Sequence of chain 1.G:
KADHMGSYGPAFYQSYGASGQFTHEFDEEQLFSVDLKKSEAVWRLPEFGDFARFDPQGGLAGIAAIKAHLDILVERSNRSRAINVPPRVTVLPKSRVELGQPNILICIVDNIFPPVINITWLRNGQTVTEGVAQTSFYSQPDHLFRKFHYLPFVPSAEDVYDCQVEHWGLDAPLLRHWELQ

This small molecule binds to this protein.
Small molecule (SMILES): CC(=O)N[C@@H]1[C@@H](O)[C@H](O)[C@@H](CO)O[C@H]1O

Binding-site contacts:
Ligand atom C7 contacts residue ASN78 of chain 1.G at 3.7 Å.
Ligand atom C1 contacts residue ASN78 of chain 1.G at 1.4 Å.
Ligand atom N2 contacts residue ASN78 of chain 1.G at 2.8 Å (h-bond).
Ligand atom C5 contacts residue ASN78 of chain 1.G at 3.7 Å.
Ligand atom O7 contacts residue ASN78 of chain 1.G at 4.2 Å.
Ligand atom O5 contacts residue ASN78 of chain 1.G at 2.5 Å (h-bond).
Ligand atom O6 contacts residue ASN78 of chain 1.G at 4.1 Å.
Ligand atom C3 contacts residue ASN78 of chain 1.G at 3.8 Å.
Ligand atom C4 contacts residue ASN78 of chain 1.G at 4.2 Å.
Ligand atom C2 contacts residue ASN78 of chain 1.G at 2.4 Å.